This small molecule binds to this protein.
Small molecule (SMILES): CC(=O)N[C@@H]1[C@@H](O)[C@H](O)[C@@H](CO)O[C@H]1O

Sequence of chain 1.B:
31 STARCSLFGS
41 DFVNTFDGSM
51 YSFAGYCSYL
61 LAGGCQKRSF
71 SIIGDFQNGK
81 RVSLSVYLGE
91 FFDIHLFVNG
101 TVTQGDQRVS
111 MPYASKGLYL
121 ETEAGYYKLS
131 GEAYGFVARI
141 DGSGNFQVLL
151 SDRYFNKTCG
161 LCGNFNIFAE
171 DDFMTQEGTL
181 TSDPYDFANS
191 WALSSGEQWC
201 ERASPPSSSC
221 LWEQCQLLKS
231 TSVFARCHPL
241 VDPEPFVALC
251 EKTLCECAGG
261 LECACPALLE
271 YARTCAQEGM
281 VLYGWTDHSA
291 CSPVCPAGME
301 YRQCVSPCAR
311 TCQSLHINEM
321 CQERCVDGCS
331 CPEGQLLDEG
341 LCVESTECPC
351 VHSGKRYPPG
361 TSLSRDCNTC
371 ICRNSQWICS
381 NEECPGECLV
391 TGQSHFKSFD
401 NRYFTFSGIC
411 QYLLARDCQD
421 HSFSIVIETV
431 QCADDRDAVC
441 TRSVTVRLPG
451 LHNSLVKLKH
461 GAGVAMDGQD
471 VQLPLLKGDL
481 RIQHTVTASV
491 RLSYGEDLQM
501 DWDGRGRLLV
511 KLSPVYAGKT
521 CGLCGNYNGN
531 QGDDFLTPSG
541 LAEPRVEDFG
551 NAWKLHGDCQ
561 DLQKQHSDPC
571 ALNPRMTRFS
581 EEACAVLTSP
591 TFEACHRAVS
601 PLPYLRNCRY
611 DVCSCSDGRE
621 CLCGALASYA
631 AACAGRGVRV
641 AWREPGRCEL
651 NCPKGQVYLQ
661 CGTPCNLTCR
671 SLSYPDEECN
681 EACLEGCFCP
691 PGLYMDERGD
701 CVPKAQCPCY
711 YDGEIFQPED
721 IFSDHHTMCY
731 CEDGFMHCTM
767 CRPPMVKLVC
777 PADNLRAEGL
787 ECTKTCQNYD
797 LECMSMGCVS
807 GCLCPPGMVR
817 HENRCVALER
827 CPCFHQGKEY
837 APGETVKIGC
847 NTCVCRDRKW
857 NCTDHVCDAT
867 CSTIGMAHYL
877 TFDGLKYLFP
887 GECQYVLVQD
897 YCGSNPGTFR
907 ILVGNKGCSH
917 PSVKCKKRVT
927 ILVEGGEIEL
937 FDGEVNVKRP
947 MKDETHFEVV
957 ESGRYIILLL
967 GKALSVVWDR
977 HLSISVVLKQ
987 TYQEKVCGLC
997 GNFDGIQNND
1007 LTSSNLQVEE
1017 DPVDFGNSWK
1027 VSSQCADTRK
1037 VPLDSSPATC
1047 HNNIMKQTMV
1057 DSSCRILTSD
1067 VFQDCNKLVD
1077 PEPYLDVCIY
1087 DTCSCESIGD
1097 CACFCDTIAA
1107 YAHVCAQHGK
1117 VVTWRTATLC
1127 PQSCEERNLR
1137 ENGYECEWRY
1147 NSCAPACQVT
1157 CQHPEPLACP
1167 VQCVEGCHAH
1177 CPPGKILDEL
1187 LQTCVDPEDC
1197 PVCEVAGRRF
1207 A

Binding-site contacts:
Ligand atom C2 contacts residue ASN156 of chain 1.B at 2.4 Å.
Ligand atom O7 contacts residue PHE155 of chain 1.B at 4.4 Å.
Ligand atom N2 contacts residue ASN156 of chain 1.B at 2.9 Å (h-bond).
Ligand atom C1 contacts residue ASN156 of chain 1.B at 1.4 Å.
Ligand atom C4 contacts residue ASN156 of chain 1.B at 4.2 Å.
Ligand atom C3 contacts residue ASN156 of chain 1.B at 3.8 Å.
Ligand atom C8 contacts residue ASN156 of chain 1.B at 4.5 Å.
Ligand atom C5 contacts residue ASN156 of chain 1.B at 3.7 Å.
Ligand atom O7 contacts residue ASN156 of chain 1.B at 3.5 Å (h-bond).
Ligand atom C7 contacts residue ASN156 of chain 1.B at 3.4 Å.
Ligand atom C8 contacts residue ASN166 of chain 1.B at 4.0 Å.
Ligand atom O5 contacts residue ASN156 of chain 1.B at 2.4 Å (h-bond).